A protein and the small-molecule ligand that binds it are described below.
Small molecule (SMILES): Cc1cn([C@H]2C[C@H](O[P](=O)(O)OC[C@H]3O[C@@H](n4ccc(N)nc4=O)C[C@@H]3O[P](=O)(O)OC[C@H]3O[C@@H](n4cnc5c(=O)nc(N)[nH]c54)C[C@@H]3O[P](=O)(O)OC[C@H]3O[C@@H](n4cnc5c(=O)nc(N)[nH]c54)C[C@@H]3O)[C@@H](CO[P](=O)(O)O[C@H]3C[C@H](n4cnc5c(=O)nc(N)[nH]c54)O[C@@H]3COP(=O)=O)O2)c(=O)[nH]c1=O

Binding-site contacts:
Ligand atom C3' contacts residue GLY66 of chain 1.D at 3.7 Å.
Ligand atom C5' contacts residue 2RW1 of chain 1.E at 3.9 Å.
Ligand atom OP1 contacts residue GLY64 of chain 1.D at 2.9 Å (h-bond).
Ligand atom OP1 contacts residue VAL65 of chain 1.D at 3.8 Å.
Ligand atom OP2 contacts residue 2RW1 of chain 1.E at 2.5 Å (h-bond).
Ligand atom OP1 contacts residue THR67 of chain 1.D at 3.8 Å.
Ligand atom P contacts residue 2RW1 of chain 1.E at 1.6 Å.
Ligand atom OP1 contacts residue 2RW1 of chain 1.E at 2.5 Å (h-bond).
Ligand atom P contacts residue LYS35 of chain 1.D at 3.7 Å.
Ligand atom N3 contacts residue ALA38 of chain 1.D at 3.6 Å.
Ligand atom OP1 contacts residue GLY66 of chain 1.D at 2.8 Å (h-bond).
Ligand atom C5' contacts residue LYS35 of chain 1.D at 3.8 Å.
Ligand atom C7 contacts residue 2RW1 of chain 1.E at 3.7 Å.
Ligand atom C4' contacts residue GLY64 of chain 1.D at 3.1 Å.
Ligand atom O4' contacts residue ALA38 of chain 1.D at 3.7 Å.
Ligand atom P contacts residue GLY66 of chain 1.D at 3.6 Å.
Ligand atom OP1 contacts residue LYS35 of chain 1.D at 2.7 Å (salt-bridge).
Ligand atom O5' contacts residue LYS35 of chain 1.D at 3.7 Å.
Ligand atom OP2 contacts residue LYS68 of chain 1.D at 3.1 Å (salt-bridge).
Ligand atom OP1 contacts residue PRO63 of chain 1.D at 3.7 Å.
Ligand atom OP2 contacts residue NA1 of chain 1.G at 3.6 Å.
Ligand atom P contacts residue NA1 of chain 1.G at 3.6 Å.
Ligand atom C5' contacts residue TYR39 of chain 1.D at 3.4 Å (hydrophobic).
Ligand atom C5' contacts residue GLY66 of chain 1.D at 3.4 Å.
Ligand atom O3' contacts residue ILE69 of chain 1.D at 3.7 Å.
Ligand atom C3' contacts residue LYS68 of chain 1.D at 3.9 Å.
Ligand atom O5' contacts residue 2RW1 of chain 1.E at 2.5 Å (h-bond).
Ligand atom C8 contacts residue LYS35 of chain 1.D at 3.8 Å.
Ligand atom P contacts residue LYS68 of chain 1.D at 3.8 Å.
Ligand atom C5' contacts residue GLY64 of chain 1.D at 3.1 Å.
Ligand atom OP1 contacts residue ILE69 of chain 1.D at 2.8 Å (h-bond).
Ligand atom OP2 contacts residue THR67 of chain 1.D at 3.7 Å.
Ligand atom P contacts residue GLY64 of chain 1.D at 3.8 Å.
Ligand atom OP2 contacts residue LYS68 of chain 1.D at 3.5 Å.
Ligand atom O3' contacts residue GLY64 of chain 1.D at 3.3 Å.
Ligand atom OP1 contacts residue LYS68 of chain 1.D at 3.5 Å (salt-bridge).
Ligand atom O5' contacts residue GLY66 of chain 1.D at 3.4 Å (h-bond).
Ligand atom N7 contacts residue LYS35 of chain 1.D at 3.8 Å.
Ligand atom OP1 contacts residue NA1 of chain 1.G at 2.8 Å (h-bond).
Ligand atom O3' contacts residue VAL65 of chain 1.D at 3.7 Å.

Sequence of chain 1.D:
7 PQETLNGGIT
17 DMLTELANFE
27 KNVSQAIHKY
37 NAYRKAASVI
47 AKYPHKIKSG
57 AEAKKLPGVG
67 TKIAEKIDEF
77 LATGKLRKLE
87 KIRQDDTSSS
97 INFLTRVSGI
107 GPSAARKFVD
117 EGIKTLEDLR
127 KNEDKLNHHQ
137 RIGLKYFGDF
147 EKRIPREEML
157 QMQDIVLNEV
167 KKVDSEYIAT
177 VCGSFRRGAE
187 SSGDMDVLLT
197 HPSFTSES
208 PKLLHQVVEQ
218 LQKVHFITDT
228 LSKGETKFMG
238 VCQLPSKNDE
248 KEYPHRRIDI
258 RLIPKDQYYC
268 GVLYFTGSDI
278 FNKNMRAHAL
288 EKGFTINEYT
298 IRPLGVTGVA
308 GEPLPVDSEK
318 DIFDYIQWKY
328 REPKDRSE